A small-molecule ligand and the protein it binds are described below.
Small molecule (SMILES): O=C(NC(=O)c1cc2ccccc2[nH]1)N[C@@H]1O[C@H](CO)[C@@H](O)[C@H](O)[C@H]1O

Sequence of chain 2.A:
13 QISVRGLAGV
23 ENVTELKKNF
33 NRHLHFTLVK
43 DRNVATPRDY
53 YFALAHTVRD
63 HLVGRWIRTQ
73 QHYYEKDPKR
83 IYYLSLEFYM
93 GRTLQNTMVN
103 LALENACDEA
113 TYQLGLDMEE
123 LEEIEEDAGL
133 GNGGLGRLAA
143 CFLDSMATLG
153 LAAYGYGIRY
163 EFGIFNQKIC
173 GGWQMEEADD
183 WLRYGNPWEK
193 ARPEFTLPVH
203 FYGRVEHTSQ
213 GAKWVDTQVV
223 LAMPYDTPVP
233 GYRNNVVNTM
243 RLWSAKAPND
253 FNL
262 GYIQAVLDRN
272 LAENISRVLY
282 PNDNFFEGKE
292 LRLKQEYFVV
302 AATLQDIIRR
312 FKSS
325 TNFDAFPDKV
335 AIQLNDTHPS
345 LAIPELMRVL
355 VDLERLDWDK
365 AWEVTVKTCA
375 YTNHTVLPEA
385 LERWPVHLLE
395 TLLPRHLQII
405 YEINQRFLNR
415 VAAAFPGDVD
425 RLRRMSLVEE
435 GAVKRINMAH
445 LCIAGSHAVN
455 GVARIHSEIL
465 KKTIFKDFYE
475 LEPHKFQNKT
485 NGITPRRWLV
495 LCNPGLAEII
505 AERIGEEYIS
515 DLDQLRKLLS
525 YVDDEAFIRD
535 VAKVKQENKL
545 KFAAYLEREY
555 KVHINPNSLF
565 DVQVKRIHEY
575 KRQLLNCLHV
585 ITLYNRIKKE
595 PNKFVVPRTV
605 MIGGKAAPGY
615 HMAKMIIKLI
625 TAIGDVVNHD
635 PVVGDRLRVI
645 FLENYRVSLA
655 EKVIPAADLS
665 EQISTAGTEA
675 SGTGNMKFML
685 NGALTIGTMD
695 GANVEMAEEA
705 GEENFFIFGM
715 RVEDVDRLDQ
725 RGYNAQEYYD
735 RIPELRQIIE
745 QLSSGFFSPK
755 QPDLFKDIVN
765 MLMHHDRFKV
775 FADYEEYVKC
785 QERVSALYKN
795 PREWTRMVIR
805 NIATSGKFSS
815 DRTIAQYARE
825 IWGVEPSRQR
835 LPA

Binding-site contacts:
Ligand atom O2' contacts residue SO41 of chain 2.E at 3.2 Å (h-bond).
Ligand atom C2' contacts residue HIS378 of chain 2.A at 3.5 Å.
Ligand atom O6' contacts residue VAL456 of chain 2.A at 3.8 Å.
Ligand atom C11 contacts residue ALA384 of chain 2.A at 3.6 Å (hydrophobic).
Ligand atom C11 contacts residue HIS342 of chain 2.A at 3.7 Å.
Ligand atom C7 contacts residue GLU89 of chain 2.A at 3.4 Å.
Ligand atom C6' contacts residue HIS378 of chain 2.A at 3.5 Å.
Ligand atom C4' contacts residue GLY676 of chain 2.A at 3.8 Å.
Ligand atom C12 contacts residue HIS342 of chain 2.A at 3.5 Å.
Ligand atom C6' contacts residue GLY136 of chain 2.A at 3.7 Å.
Ligand atom O4' contacts residue GLY676 of chain 2.A at 2.9 Å (h-bond).
Ligand atom O4' contacts residue SER675 of chain 2.A at 3.6 Å.
Ligand atom O2 contacts residue LEU137 of chain 2.A at 2.9 Å (h-bond).
Ligand atom N1 contacts residue SO41 of chain 2.E at 3.3 Å (h-bond).
Ligand atom C5' contacts residue LEU137 of chain 2.A at 3.7 Å (hydrophobic).
Ligand atom O2' contacts residue TYR574 of chain 2.A at 3.1 Å (h-bond).
Ligand atom C2 contacts residue SO41 of chain 2.E at 3.8 Å.
Ligand atom C5' contacts residue GLY136 of chain 2.A at 3.7 Å.
Ligand atom C3' contacts residue GLU673 of chain 2.A at 3.4 Å.
Ligand atom O6' contacts residue ASN485 of chain 2.A at 2.8 Å (h-bond).
Ligand atom O3' contacts residue GLY676 of chain 2.A at 3.2 Å (h-bond).
Ligand atom O4' contacts residue ASN485 of chain 2.A at 3.5 Å (h-bond).
Ligand atom N3 contacts residue LEU137 of chain 2.A at 3.8 Å.
Ligand atom O3' contacts residue ALA674 of chain 2.A at 3.4 Å (h-bond).
Ligand atom C7 contacts residue ASP284 of chain 2.A at 3.7 Å.
Ligand atom N3 contacts residue SO41 of chain 2.E at 3.7 Å.
Ligand atom C2 contacts residue LEU137 of chain 2.A at 3.5 Å (hydrophobic).
Ligand atom O5' contacts residue LEU137 of chain 2.A at 3.5 Å (h-bond).
Ligand atom C16 contacts residue HIS342 of chain 2.A at 3.6 Å.
Ligand atom O6' contacts residue HIS378 of chain 2.A at 2.7 Å (h-bond).
Ligand atom O3' contacts residue SER675 of chain 2.A at 3.1 Å (h-bond).
Ligand atom C9 contacts residue ASN283 of chain 2.A at 3.3 Å.
Ligand atom C6' contacts residue ASN485 of chain 2.A at 3.3 Å.
Ligand atom O3' contacts residue GLU673 of chain 2.A at 2.8 Å (salt-bridge).
Ligand atom O5' contacts residue HIS378 of chain 2.A at 3.7 Å.
Ligand atom C12 contacts residue ALA384 of chain 2.A at 3.5 Å (hydrophobic).
Ligand atom C10 contacts residue ASN283 of chain 2.A at 3.8 Å.
Ligand atom O2' contacts residue GLU673 of chain 2.A at 3.1 Å (salt-bridge).
Ligand atom O2 contacts residue GLY136 of chain 2.A at 3.5 Å (h-bond).
Ligand atom C8 contacts residue ASN283 of chain 2.A at 3.7 Å.